Sequence of chain 1.E:
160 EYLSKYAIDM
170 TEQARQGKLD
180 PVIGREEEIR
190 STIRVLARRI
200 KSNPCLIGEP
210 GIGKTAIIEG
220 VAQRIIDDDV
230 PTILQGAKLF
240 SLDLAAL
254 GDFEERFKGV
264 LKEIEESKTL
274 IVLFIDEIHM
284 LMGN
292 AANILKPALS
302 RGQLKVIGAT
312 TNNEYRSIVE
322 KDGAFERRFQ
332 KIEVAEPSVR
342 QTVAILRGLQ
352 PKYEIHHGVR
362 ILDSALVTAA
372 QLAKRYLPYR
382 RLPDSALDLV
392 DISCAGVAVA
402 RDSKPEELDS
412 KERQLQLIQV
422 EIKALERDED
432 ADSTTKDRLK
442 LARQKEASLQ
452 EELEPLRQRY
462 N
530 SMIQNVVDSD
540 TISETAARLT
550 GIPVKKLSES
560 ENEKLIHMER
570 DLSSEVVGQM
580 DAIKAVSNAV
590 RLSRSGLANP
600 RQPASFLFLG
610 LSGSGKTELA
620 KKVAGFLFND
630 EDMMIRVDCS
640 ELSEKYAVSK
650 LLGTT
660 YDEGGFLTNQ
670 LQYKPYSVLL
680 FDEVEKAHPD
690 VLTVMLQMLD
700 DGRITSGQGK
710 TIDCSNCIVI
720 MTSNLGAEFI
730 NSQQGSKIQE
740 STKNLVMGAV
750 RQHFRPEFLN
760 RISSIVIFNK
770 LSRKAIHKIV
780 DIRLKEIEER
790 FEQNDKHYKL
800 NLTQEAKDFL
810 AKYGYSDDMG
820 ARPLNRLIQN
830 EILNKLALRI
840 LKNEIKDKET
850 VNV

Binding-site contacts:
Ligand atom O1B contacts residue THR616 of chain 1.E at 3.0 Å (h-bond).
Ligand atom O3A contacts residue GLY612 of chain 1.E at 3.6 Å.
Ligand atom O5' contacts residue GLY612 of chain 1.E at 3.2 Å.
Ligand atom PA contacts residue GLY612 of chain 1.E at 3.7 Å.
Ligand atom O1A contacts residue GLY612 of chain 1.E at 2.9 Å (h-bond).
Ligand atom PA contacts residue SER613 of chain 1.E at 3.4 Å.
Ligand atom PA contacts residue LYS615 of chain 1.E at 3.6 Å.
Ligand atom C8 contacts residue GLY612 of chain 1.E at 2.9 Å.
Ligand atom O4' contacts residue GLY612 of chain 1.E at 2.9 Å (h-bond).
Ligand atom N9 contacts residue GLY614 of chain 1.E at 3.5 Å (h-bond).
Ligand atom C2' contacts residue GLY614 of chain 1.E at 3.8 Å.
Ligand atom O2A contacts residue THR616 of chain 1.E at 2.6 Å (h-bond).
Ligand atom O5' contacts residue GLY614 of chain 1.E at 2.7 Å (h-bond).
Ligand atom O1A contacts residue LYS615 of chain 1.E at 3.5 Å (salt-bridge).
Ligand atom O1A contacts residue SER613 of chain 1.E at 2.3 Å (h-bond).
Ligand atom O1G contacts residue GLY612 of chain 1.E at 2.2 Å (h-bond).
Ligand atom N1 contacts residue VAL576 of chain 1.E at 3.5 Å (h-bond).
Ligand atom O5' contacts residue SER613 of chain 1.E at 3.4 Å (h-bond).
Ligand atom O2A contacts residue GLY614 of chain 1.E at 3.0 Å.
Ligand atom O1A contacts residue GLY614 of chain 1.E at 2.8 Å (h-bond).
Ligand atom C2 contacts residue GLU574 of chain 1.E at 3.2 Å.
Ligand atom O2A contacts residue LYS615 of chain 1.E at 2.8 Å (salt-bridge).
Ligand atom N7 contacts residue GLY614 of chain 1.E at 3.4 Å (h-bond).
Ligand atom C5 contacts residue SER613 of chain 1.E at 3.8 Å.
Ligand atom PA contacts residue GLY614 of chain 1.E at 3.0 Å.
Ligand atom C2 contacts residue VAL575 of chain 1.E at 3.8 Å (hydrophobic).
Ligand atom N7 contacts residue GLY612 of chain 1.E at 3.8 Å.
Ligand atom N9 contacts residue GLY612 of chain 1.E at 3.8 Å.
Ligand atom O1G contacts residue SER611 of chain 1.E at 3.0 Å.
Ligand atom O1A contacts residue SER611 of chain 1.E at 3.7 Å.
Ligand atom N1 contacts residue VAL575 of chain 1.E at 3.1 Å.
Ligand atom O2A contacts residue GLU617 of chain 1.E at 3.5 Å (salt-bridge).
Ligand atom PG contacts residue GLY612 of chain 1.E at 3.6 Å.
Ligand atom N1 contacts residue GLU574 of chain 1.E at 3.6 Å (salt-bridge).
Ligand atom C8 contacts residue SER613 of chain 1.E at 3.0 Å.
Ligand atom C5' contacts residue GLY612 of chain 1.E at 3.4 Å.
Ligand atom N7 contacts residue SER613 of chain 1.E at 2.9 Å (h-bond).
Ligand atom C8 contacts residue GLY614 of chain 1.E at 2.9 Å.
Ligand atom N6 contacts residue VAL576 of chain 1.E at 3.2 Å (h-bond).
Ligand atom O4' contacts residue GLY614 of chain 1.E at 3.7 Å.

The small molecule below binds the protein below.
Small molecule (SMILES): Nc1ncnc2c1ncn2[C@@H]1O[C@H](CO[P](=O)(O)O[P](=O)(O)NP(=O)(O)O)[C@@H](O)[C@H]1O